Sequence of chain 1.A:
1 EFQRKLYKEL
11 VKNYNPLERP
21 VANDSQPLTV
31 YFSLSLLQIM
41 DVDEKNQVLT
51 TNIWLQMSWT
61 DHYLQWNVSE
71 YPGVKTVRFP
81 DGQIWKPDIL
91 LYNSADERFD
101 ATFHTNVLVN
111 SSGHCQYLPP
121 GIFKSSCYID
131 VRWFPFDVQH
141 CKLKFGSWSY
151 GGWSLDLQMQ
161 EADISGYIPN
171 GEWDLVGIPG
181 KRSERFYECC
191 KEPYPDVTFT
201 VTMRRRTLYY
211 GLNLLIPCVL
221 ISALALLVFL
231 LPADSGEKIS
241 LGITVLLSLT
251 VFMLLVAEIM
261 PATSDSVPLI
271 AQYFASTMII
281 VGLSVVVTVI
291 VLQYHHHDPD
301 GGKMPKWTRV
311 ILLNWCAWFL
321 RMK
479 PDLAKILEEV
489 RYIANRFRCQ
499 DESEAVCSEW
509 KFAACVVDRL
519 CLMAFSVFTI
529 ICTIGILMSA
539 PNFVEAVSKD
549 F

This protein binds this small molecule.
Small molecule (SMILES): CC(=O)N[C@H]1[C@H](O[C@H]2[C@H](O)[C@@H](NC(C)=O)CO[C@@H]2CO)O[C@H](CO)[C@@H](O)[C@@H]1O

Binding-site contacts:
Ligand atom C4 contacts residue HIS114 of chain 1.A at 4.3 Å.
Ligand atom C8 contacts residue SER112 of chain 1.A at 4.3 Å.
Ligand atom C6 contacts residue HIS114 of chain 1.A at 3.5 Å.
Ligand atom C1 contacts residue ASN110 of chain 1.A at 1.4 Å.
Ligand atom C5 contacts residue ASN110 of chain 1.A at 3.6 Å.
Ligand atom C3 contacts residue ASN110 of chain 1.A at 3.8 Å.
Ligand atom C8 contacts residue SER111 of chain 1.A at 3.1 Å.
Ligand atom C8 contacts residue HIS114 of chain 1.A at 3.1 Å.
Ligand atom C3 contacts residue HIS114 of chain 1.A at 4.3 Å.
Ligand atom C3 contacts residue SER112 of chain 1.A at 3.7 Å.
Ligand atom C8 contacts residue ASN110 of chain 1.A at 4.5 Å.
Ligand atom N2 contacts residue HIS114 of chain 1.A at 4.1 Å.
Ligand atom N2 contacts residue ASN110 of chain 1.A at 3.0 Å (h-bond).
Ligand atom O4 contacts residue HIS114 of chain 1.A at 3.9 Å.
Ligand atom C7 contacts residue SER112 of chain 1.A at 4.5 Å.
Ligand atom N2 contacts residue SER112 of chain 1.A at 3.4 Å (h-bond).
Ligand atom O5 contacts residue ASN110 of chain 1.A at 2.4 Å (h-bond).
Ligand atom C2 contacts residue ASN110 of chain 1.A at 2.5 Å.
Ligand atom O5 contacts residue HIS114 of chain 1.A at 3.5 Å.
Ligand atom O7 contacts residue ASN110 of chain 1.A at 4.4 Å.
Ligand atom C5 contacts residue HIS114 of chain 1.A at 3.3 Å.
Ligand atom C7 contacts residue HIS114 of chain 1.A at 3.1 Å.
Ligand atom C1 contacts residue HIS114 of chain 1.A at 3.7 Å.
Ligand atom C1 contacts residue SER112 of chain 1.A at 3.6 Å.
Ligand atom O7 contacts residue HIS114 of chain 1.A at 3.0 Å (h-bond).
Ligand atom C2 contacts residue SER112 of chain 1.A at 3.7 Å.
Ligand atom C4 contacts residue ASN110 of chain 1.A at 4.2 Å.
Ligand atom C7 contacts residue SER111 of chain 1.A at 4.3 Å.
Ligand atom C7 contacts residue ASN110 of chain 1.A at 3.9 Å.